The small molecule below binds the protein below.
Small molecule (SMILES): CC(=O)N[C@H]1[C@H](O[C@H]2[C@H](O)[C@@H](NC(C)=O)CO[C@@H]2CO)O[C@H](CO)[C@@H](O[C@@H]2O[C@H](CO)[C@@H](O)[C@H](O)[C@H]2NC(C)=O)[C@@H]1O

Sequence of chain 1.A:
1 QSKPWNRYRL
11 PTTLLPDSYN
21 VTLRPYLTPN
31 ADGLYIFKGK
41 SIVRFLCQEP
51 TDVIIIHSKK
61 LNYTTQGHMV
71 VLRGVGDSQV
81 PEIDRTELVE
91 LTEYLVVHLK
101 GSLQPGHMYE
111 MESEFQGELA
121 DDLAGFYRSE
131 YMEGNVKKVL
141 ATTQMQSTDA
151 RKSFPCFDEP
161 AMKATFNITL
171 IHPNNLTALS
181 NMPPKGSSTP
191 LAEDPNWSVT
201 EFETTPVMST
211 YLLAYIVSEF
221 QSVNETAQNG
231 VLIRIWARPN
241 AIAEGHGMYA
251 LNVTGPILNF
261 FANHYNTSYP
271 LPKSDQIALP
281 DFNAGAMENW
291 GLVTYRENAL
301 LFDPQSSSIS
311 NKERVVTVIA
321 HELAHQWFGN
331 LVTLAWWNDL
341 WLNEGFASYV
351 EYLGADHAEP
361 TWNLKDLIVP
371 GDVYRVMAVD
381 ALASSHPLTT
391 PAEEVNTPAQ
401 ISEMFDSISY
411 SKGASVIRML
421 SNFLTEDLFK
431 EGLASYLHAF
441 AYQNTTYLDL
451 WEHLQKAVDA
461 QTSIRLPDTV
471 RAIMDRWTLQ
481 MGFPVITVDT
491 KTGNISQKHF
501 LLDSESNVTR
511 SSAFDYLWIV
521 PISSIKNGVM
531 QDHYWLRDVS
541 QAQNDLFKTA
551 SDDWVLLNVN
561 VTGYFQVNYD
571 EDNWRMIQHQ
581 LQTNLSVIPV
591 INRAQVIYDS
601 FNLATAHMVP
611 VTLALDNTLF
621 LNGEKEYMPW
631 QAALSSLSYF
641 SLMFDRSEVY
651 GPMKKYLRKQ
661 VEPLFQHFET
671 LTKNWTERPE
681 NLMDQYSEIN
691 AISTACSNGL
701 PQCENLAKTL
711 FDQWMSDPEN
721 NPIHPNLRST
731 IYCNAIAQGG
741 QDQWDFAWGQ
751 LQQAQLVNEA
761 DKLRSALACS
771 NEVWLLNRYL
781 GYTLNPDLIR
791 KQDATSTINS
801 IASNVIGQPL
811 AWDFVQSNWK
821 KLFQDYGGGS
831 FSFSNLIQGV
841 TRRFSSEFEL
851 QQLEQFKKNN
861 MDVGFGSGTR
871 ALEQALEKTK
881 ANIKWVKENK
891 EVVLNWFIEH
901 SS

Binding-site contacts:
Ligand atom C7 contacts residue GLN116 of chain 1.A at 4.0 Å.
Ligand atom C7 contacts residue ASN62 of chain 1.A at 3.2 Å.
Ligand atom C5 contacts residue ASN62 of chain 1.A at 3.6 Å.
Ligand atom O7 contacts residue ASN62 of chain 1.A at 3.1 Å (h-bond).
Ligand atom C2 contacts residue ASN62 of chain 1.A at 2.4 Å.
Ligand atom C6 contacts residue ASP32 of chain 1.A at 4.4 Å.
Ligand atom C8 contacts residue GLY117 of chain 1.A at 3.4 Å.
Ligand atom O6 contacts residue ASP32 of chain 1.A at 4.1 Å.
Ligand atom C8 contacts residue ILE36 of chain 1.A at 4.0 Å (hydrophobic).
Ligand atom C1 contacts residue ASN62 of chain 1.A at 1.4 Å.
Ligand atom C4 contacts residue ASN62 of chain 1.A at 4.2 Å.
Ligand atom O5 contacts residue ASN62 of chain 1.A at 2.3 Å (h-bond).
Ligand atom N2 contacts residue ASN62 of chain 1.A at 2.9 Å (h-bond).
Ligand atom C3 contacts residue ASN62 of chain 1.A at 3.8 Å.
Ligand atom C8 contacts residue GLU118 of chain 1.A at 3.6 Å.
Ligand atom O7 contacts residue GLN116 of chain 1.A at 3.0 Å (h-bond).
Ligand atom C8 contacts residue GLN116 of chain 1.A at 4.3 Å.
Ligand atom O3 contacts residue LEU34 of chain 1.A at 4.5 Å.
Ligand atom C8 contacts residue ASN62 of chain 1.A at 4.4 Å.